Binding-site contacts:
Ligand atom O5 contacts residue ASN25 of chain 1.D at 2.2 Å (h-bond).
Ligand atom C6 contacts residue VAL49 of chain 1.D at 3.6 Å (hydrophobic).
Ligand atom C5 contacts residue ASN25 of chain 1.D at 3.5 Å.
Ligand atom O6 contacts residue VAL49 of chain 1.D at 3.5 Å.
Ligand atom C1 contacts residue ASN25 of chain 1.D at 1.9 Å.
Ligand atom C4 contacts residue ASN25 of chain 1.D at 4.5 Å.
Ligand atom C3 contacts residue ASN25 of chain 1.D at 4.4 Å.
Ligand atom C6 contacts residue ASN25 of chain 1.D at 4.3 Å.
Ligand atom N2 contacts residue ASN25 of chain 1.D at 3.9 Å.
Ligand atom O6 contacts residue ASN25 of chain 1.D at 4.2 Å.
Ligand atom C2 contacts residue ASN25 of chain 1.D at 3.2 Å.

Sequence of chain 1.D:
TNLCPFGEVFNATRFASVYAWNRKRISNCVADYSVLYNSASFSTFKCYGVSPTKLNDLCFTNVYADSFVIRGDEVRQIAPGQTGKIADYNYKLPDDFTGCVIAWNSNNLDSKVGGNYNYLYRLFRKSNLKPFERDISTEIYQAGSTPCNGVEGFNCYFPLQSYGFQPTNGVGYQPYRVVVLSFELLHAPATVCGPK

The small molecule below binds the protein below.
Small molecule (SMILES): CC(=O)N[C@@H]1[C@@H](O)[C@H](O)[C@@H](CO)O[C@H]1O